Sequence of chain 1.B:
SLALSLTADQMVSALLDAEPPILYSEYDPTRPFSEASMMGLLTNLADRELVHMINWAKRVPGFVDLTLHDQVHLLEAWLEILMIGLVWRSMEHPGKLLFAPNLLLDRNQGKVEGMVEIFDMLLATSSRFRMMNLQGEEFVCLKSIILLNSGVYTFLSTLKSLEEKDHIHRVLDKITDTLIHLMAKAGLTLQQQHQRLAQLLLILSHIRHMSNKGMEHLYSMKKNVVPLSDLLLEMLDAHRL

The protein below binds the small molecule below.
Small molecule (SMILES): C[C@H]1CCC[C@H](O)CCC/C=C/c2cc(O)cc(O)c2C(=O)O1

Binding-site contacts:
Ligand atom CAT contacts residue PHE107 of chain 1.B at 4.0 Å (hydrophobic).
Ligand atom CAQ contacts residue PHE107 of chain 1.B at 4.0 Å (hydrophobic).
Ligand atom CAO contacts residue GLY224 of chain 1.B at 3.6 Å.
Ligand atom OAE contacts residue HIS227 of chain 1.B at 3.0 Å (h-bond).
Ligand atom OAB contacts residue LEU131 of chain 1.B at 3.9 Å.
Ligand atom CAA contacts residue MET124 of chain 1.B at 4.0 Å (hydrophobic).
Ligand atom CAO contacts residue HIS227 of chain 1.B at 3.7 Å.
Ligand atom CAV contacts residue LEU131 of chain 1.B at 4.0 Å (hydrophobic).
Ligand atom CAA contacts residue LEU131 of chain 1.B at 3.4 Å (hydrophobic).
Ligand atom OAB contacts residue LEU94 of chain 1.B at 3.7 Å.
Ligand atom CAA contacts residue ILE127 of chain 1.B at 4.1 Å (hydrophobic).
Ligand atom OAD contacts residue MET91 of chain 1.B at 3.8 Å.
Ligand atom OAC contacts residue GLU56 of chain 1.B at 2.6 Å (salt-bridge).
Ligand atom CAI contacts residue ALA53 of chain 1.B at 3.6 Å (hydrophobic).
Ligand atom CAR contacts residue GLU56 of chain 1.B at 3.4 Å.
Ligand atom OAE contacts residue LEU228 of chain 1.B at 3.4 Å.
Ligand atom CAS contacts residue LEU90 of chain 1.B at 4.1 Å (hydrophobic).
Ligand atom CAA contacts residue PHE128 of chain 1.B at 4.1 Å (hydrophobic).
Ligand atom CAW contacts residue HIS227 of chain 1.B at 3.7 Å.
Ligand atom OAD contacts residue LEU90 of chain 1.B at 3.4 Å (h-bond).
Ligand atom CAU contacts residue PHE107 of chain 1.B at 3.9 Å (hydrophobic).
Ligand atom CAA contacts residue PHE107 of chain 1.B at 3.9 Å (hydrophobic).
Ligand atom CAM contacts residue MET124 of chain 1.B at 3.6 Å (hydrophobic).
Ligand atom CAH contacts residue LEU90 of chain 1.B at 3.9 Å (hydrophobic).
Ligand atom CAR contacts residue ALA53 of chain 1.B at 4.0 Å (hydrophobic).
Ligand atom CAH contacts residue GLU56 of chain 1.B at 3.3 Å.
Ligand atom CAI contacts residue LEU49 of chain 1.B at 3.6 Å (hydrophobic).
Ligand atom CAF contacts residue ALA53 of chain 1.B at 4.0 Å (hydrophobic).
Ligand atom CAM contacts residue ILE127 of chain 1.B at 4.0 Å (hydrophobic).
Ligand atom OAE contacts residue MET46 of chain 1.B at 3.9 Å.
Ligand atom OAB contacts residue MET91 of chain 1.B at 3.5 Å.
Ligand atom CAG contacts residue LEU49 of chain 1.B at 4.0 Å (hydrophobic).
Ligand atom OAC contacts residue ALA53 of chain 1.B at 3.4 Å.
Ligand atom CAJ contacts residue LEU49 of chain 1.B at 3.6 Å (hydrophobic).
Ligand atom CAV contacts residue ILE127 of chain 1.B at 4.0 Å (hydrophobic).
Ligand atom CAF contacts residue LEU49 of chain 1.B at 3.6 Å (hydrophobic).
Ligand atom CAK contacts residue THR50 of chain 1.B at 3.9 Å.
Ligand atom CAK contacts residue LEU228 of chain 1.B at 4.1 Å (hydrophobic).
Ligand atom OAD contacts residue LEU94 of chain 1.B at 3.4 Å.
Ligand atom OAC contacts residue LEU52 of chain 1.B at 3.5 Å.